A small-molecule ligand and the protein it binds are described below.
Small molecule (SMILES): CC(=O)N[C@H]1CO[C@H](CO[C@@H]2O[C@@H](C)[C@@H](O)[C@@H](O)[C@@H]2O)[C@@H](O)[C@@H]1O

Binding-site contacts:
Ligand atom C6 contacts residue PHE70 of chain 1.A at 4.3 Å (hydrophobic).
Ligand atom C6 contacts residue VAL69 of chain 1.A at 4.3 Å (hydrophobic).
Ligand atom C6 contacts residue VAL51 of chain 1.A at 3.2 Å (hydrophobic).
Ligand atom O6 contacts residue ALA71 of chain 1.A at 4.3 Å.
Ligand atom C4 contacts residue ASN95 of chain 1.A at 4.3 Å.
Ligand atom O5 contacts residue ARG52 of chain 1.A at 3.5 Å.
Ligand atom O5 contacts residue ALA71 of chain 1.A at 4.4 Å.
Ligand atom C6 contacts residue ARG49 of chain 1.A at 3.5 Å.
Ligand atom C4 contacts residue VAL69 of chain 1.A at 4.5 Å (hydrophobic).
Ligand atom C7 contacts residue ASN95 of chain 1.A at 3.5 Å.
Ligand atom C2 contacts residue ASN95 of chain 1.A at 2.5 Å.
Ligand atom O6 contacts residue ARG52 of chain 1.A at 4.4 Å.
Ligand atom C5 contacts residue VAL69 of chain 1.A at 3.8 Å (hydrophobic).
Ligand atom C5 contacts residue ALA71 of chain 1.A at 4.0 Å (hydrophobic).
Ligand atom C5 contacts residue ARG49 of chain 1.A at 4.4 Å.
Ligand atom O5 contacts residue ALA71 of chain 1.A at 3.5 Å (h-bond).
Ligand atom C6 contacts residue ALA71 of chain 1.A at 4.0 Å (hydrophobic).
Ligand atom C6 contacts residue ARG52 of chain 1.A at 3.6 Å.
Ligand atom O7 contacts residue ASN95 of chain 1.A at 3.7 Å.
Ligand atom O5 contacts residue PHE70 of chain 1.A at 4.2 Å.
Ligand atom N2 contacts residue ASN95 of chain 1.A at 2.9 Å (h-bond).
Ligand atom C1 contacts residue ARG52 of chain 1.A at 3.5 Å.
Ligand atom C4 contacts residue ARG49 of chain 1.A at 4.2 Å.
Ligand atom C2 contacts residue ARG52 of chain 1.A at 3.8 Å.
Ligand atom O4 contacts residue ARG52 of chain 1.A at 4.1 Å.
Ligand atom C6 contacts residue ALA50 of chain 1.A at 3.7 Å (hydrophobic).
Ligand atom C6 contacts residue ALA71 of chain 1.A at 4.1 Å (hydrophobic).
Ligand atom C6 contacts residue ARG52 of chain 1.A at 4.0 Å.
Ligand atom O4 contacts residue VAL69 of chain 1.A at 4.2 Å.
Ligand atom C8 contacts residue ASN95 of chain 1.A at 3.6 Å.
Ligand atom C5 contacts residue PHE70 of chain 1.A at 4.2 Å (hydrophobic).
Ligand atom C5 contacts residue ALA71 of chain 1.A at 3.8 Å (hydrophobic).
Ligand atom C5 contacts residue ARG52 of chain 1.A at 4.2 Å.
Ligand atom C1 contacts residue ASN95 of chain 1.A at 1.5 Å.
Ligand atom O5 contacts residue ASN95 of chain 1.A at 2.4 Å (h-bond).
Ligand atom C5 contacts residue ASN95 of chain 1.A at 3.7 Å.
Ligand atom C1 contacts residue ALA71 of chain 1.A at 3.9 Å (hydrophobic).
Ligand atom C3 contacts residue ASN95 of chain 1.A at 3.8 Å.

Sequence of chain 1.A:
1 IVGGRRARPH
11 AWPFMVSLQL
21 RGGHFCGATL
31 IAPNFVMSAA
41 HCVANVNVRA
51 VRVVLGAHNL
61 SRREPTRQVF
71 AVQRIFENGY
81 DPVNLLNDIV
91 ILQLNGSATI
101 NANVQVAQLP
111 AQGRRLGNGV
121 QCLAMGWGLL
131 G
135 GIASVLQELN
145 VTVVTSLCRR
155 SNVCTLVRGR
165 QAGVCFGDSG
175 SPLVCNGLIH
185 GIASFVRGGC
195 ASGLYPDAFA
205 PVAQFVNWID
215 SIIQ